Sequence of chain 1.O:
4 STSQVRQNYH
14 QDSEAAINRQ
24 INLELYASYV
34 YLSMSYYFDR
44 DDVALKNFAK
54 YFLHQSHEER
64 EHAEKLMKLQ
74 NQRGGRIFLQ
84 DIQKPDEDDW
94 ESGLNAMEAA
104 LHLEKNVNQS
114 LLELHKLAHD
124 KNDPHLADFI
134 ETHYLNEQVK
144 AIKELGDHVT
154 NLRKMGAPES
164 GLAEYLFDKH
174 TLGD

A small-molecule ligand and the protein it binds are described below.
Small molecule (SMILES): O=C(NO)c1ccc(C(=O)NO)o1

Sequence of chain 1.N:
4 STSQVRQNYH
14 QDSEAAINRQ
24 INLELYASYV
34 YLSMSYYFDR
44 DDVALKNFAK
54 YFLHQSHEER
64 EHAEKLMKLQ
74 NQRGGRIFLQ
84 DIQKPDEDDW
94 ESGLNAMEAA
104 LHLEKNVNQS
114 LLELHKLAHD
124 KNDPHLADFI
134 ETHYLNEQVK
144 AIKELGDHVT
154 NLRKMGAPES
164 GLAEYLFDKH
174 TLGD

Binding-site contacts:
Ligand atom N03 contacts residue ZN1 of chain 1.PC at 2.6 Å.
Ligand atom N03 contacts residue HIS122 of chain 1.M at 3.1 Å.
Ligand atom N03 contacts residue HIS122 of chain 1.N at 4.3 Å.
Ligand atom C02 contacts residue HIS122 of chain 1.M at 3.8 Å.
Ligand atom C05 contacts residue HIS122 of chain 1.O at 4.5 Å.
Ligand atom C02 contacts residue ZN1 of chain 1.PC at 2.6 Å.
Ligand atom C02 contacts residue HIS122 of chain 1.N at 3.6 Å.
Ligand atom C05 contacts residue ZN1 of chain 1.PC at 4.1 Å.
Ligand atom O01 contacts residue ZN1 of chain 1.PC at 2.0 Å.
Ligand atom C02 contacts residue HIS122 of chain 1.O at 3.4 Å.
Ligand atom N03 contacts residue HIS122 of chain 1.O at 3.3 Å.
Ligand atom O04 contacts residue HIS122 of chain 1.O at 2.7 Å (h-bond).
Ligand atom O01 contacts residue HIS122 of chain 1.M at 3.6 Å.
Ligand atom O04 contacts residue HIS122 of chain 1.N at 3.9 Å.
Ligand atom O04 contacts residue ZN1 of chain 1.PC at 2.0 Å.
Ligand atom O04 contacts residue HIS122 of chain 1.M at 2.1 Å.
Ligand atom O01 contacts residue HIS122 of chain 1.N at 2.5 Å.
Ligand atom O01 contacts residue HIS122 of chain 1.O at 3.3 Å.

Sequence of chain 1.M:
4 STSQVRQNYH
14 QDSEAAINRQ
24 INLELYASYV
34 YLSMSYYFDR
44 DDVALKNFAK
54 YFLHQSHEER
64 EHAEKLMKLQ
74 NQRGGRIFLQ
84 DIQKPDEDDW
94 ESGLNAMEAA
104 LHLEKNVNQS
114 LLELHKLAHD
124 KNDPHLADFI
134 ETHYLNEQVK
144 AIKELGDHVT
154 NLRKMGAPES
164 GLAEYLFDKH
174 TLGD